Sequence of chain 1.C:
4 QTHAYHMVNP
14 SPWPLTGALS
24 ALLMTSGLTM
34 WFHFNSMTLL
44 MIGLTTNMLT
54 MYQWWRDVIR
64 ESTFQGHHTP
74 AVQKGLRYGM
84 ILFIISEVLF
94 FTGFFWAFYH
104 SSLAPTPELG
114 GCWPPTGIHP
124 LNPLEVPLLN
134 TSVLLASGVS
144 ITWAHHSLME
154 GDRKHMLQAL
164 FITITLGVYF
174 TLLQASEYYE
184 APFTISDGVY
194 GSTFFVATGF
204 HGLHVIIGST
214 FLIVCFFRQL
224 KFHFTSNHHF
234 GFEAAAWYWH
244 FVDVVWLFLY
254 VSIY

Sequence of chain 1.A:
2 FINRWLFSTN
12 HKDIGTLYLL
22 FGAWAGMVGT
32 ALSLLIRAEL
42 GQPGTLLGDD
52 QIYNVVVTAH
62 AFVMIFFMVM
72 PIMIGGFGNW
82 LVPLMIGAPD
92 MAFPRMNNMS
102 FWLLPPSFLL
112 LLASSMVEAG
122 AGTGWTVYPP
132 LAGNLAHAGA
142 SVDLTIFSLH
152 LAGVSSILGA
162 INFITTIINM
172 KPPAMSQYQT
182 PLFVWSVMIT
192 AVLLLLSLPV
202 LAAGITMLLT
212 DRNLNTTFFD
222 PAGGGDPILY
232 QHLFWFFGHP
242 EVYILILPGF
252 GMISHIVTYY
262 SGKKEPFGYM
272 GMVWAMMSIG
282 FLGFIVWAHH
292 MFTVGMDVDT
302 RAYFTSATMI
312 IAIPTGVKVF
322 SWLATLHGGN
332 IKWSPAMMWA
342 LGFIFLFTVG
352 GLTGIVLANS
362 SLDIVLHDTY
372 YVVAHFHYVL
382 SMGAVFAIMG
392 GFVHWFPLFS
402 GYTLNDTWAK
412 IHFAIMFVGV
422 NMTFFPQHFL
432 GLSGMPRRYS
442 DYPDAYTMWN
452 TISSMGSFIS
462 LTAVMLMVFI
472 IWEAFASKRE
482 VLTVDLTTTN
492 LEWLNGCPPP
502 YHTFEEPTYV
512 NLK

The small molecule below binds the protein below.
Small molecule (SMILES): C[C@H](CCC(=O)O)[C@H]1CC[C@H]2[C@@H]3[C@H](O)C[C@@H]4C[C@H](O)CC[C@]4(C)[C@H]3C[C@H](O)[C@]12C

Binding-site contacts:
Ligand atom O25 contacts residue HIS233 of chain 1.A at 3.9 Å.
Ligand atom C18 contacts residue TRP288 of chain 1.A at 4.0 Å (hydrophobic).
Ligand atom O12 contacts residue THR301 of chain 1.A at 2.7 Å (h-bond).
Ligand atom C2 contacts residue TYR304 of chain 1.A at 4.1 Å (hydrophobic).
Ligand atom O3 contacts residue ASP300 of chain 1.A at 3.5 Å.
Ligand atom C12 contacts residue THR301 of chain 1.A at 3.7 Å.
Ligand atom C2 contacts residue THR301 of chain 1.A at 4.0 Å.
Ligand atom C24 contacts residue HIS233 of chain 1.A at 3.7 Å.
Ligand atom O26 contacts residue HIS103 of chain 1.C at 2.6 Å (h-bond).
Ligand atom C20 contacts residue TRP288 of chain 1.A at 4.4 Å (hydrophobic).
Ligand atom C1 contacts residue TYR304 of chain 1.A at 3.4 Å (hydrophobic).
Ligand atom C3 contacts residue ASP300 of chain 1.A at 4.4 Å.
Ligand atom C2 contacts residue ASP300 of chain 1.A at 3.7 Å.
Ligand atom C1 contacts residue ASP300 of chain 1.A at 4.4 Å.
Ligand atom C9 contacts residue THR301 of chain 1.A at 4.4 Å.
Ligand atom C24 contacts residue TRP99 of chain 1.C at 3.8 Å (hydrophobic).
Ligand atom C12 contacts residue PHE305 of chain 1.A at 4.1 Å (hydrophobic).
Ligand atom C11 contacts residue THR301 of chain 1.A at 3.8 Å.
Ligand atom C11 contacts residue PHE305 of chain 1.A at 4.1 Å (hydrophobic).
Ligand atom O26 contacts residue HIS233 of chain 1.A at 3.9 Å.
Ligand atom C23 contacts residue HIS233 of chain 1.A at 3.7 Å.
Ligand atom C23 contacts residue TRP99 of chain 1.C at 3.8 Å (hydrophobic).
Ligand atom C24 contacts residue HIS103 of chain 1.C at 3.2 Å.
Ligand atom O25 contacts residue HIS103 of chain 1.C at 3.0 Å (h-bond).
Ligand atom O26 contacts residue TRP99 of chain 1.C at 2.9 Å (h-bond).
Ligand atom C21 contacts residue HIS233 of chain 1.A at 3.7 Å.
Ligand atom C19 contacts residue TYR304 of chain 1.A at 4.0 Å (hydrophobic).
Ligand atom C21 contacts residue TRP288 of chain 1.A at 4.0 Å (hydrophobic).